Sequence of chain 1.E:
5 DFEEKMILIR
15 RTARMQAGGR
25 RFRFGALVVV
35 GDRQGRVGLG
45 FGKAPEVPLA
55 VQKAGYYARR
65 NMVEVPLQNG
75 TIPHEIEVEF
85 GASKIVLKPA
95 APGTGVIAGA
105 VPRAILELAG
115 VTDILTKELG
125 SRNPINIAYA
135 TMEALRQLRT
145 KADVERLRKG

This small molecule binds to this protein.
Small molecule (SMILES): O=c1ccn([C@@H]2O[C@H](CO[P](=O)(O)O[C@H]3[C@@H](O)[C@H](n4ccc(=O)[nH]c4=O)O[C@@H]3CO[P](=O)(O)O[C@H]3[C@@H](O)[C@H](n4ccc(=O)[nH]c4=O)O[C@@H]3CO[P](=O)(O)O[C@H]3[C@@H](O)[C@H](n4ccc(=O)[nH]c4=O)O[C@@H]3CO[P](=O)(O)O[C@H]3[C@@H](O)[C@H](n4ccc(=O)[nH]c4=O)O[C@@H]3CO[P](=O)(O)O[C@H]3[C@@H](O)[C@H](n4ccc(=O)[nH]c4=O)O[C@@H]3CO)[C@@H](O)[C@H]2O)c(=O)[nH]1

Binding-site contacts:
Ligand atom C2' contacts residue GLN162 of chain 1.C at 4.5 Å.
Ligand atom O2' contacts residue GLN162 of chain 1.C at 4.1 Å.
Ligand atom C2' contacts residue ARG24 of chain 1.E at 3.9 Å.
Ligand atom C1' contacts residue GLN162 of chain 1.C at 3.9 Å.
Ligand atom O2' contacts residue PRO48 of chain 1.L at 4.4 Å.
Ligand atom O3' contacts residue GLN162 of chain 1.C at 3.6 Å.
Ligand atom O2' contacts residue ARG24 of chain 1.E at 3.1 Å (salt-bridge).
Ligand atom O3' contacts residue ARG24 of chain 1.E at 4.2 Å.
Ligand atom OP2 contacts residue ARG24 of chain 1.E at 3.8 Å.
Ligand atom C3' contacts residue ARG24 of chain 1.E at 4.0 Å.

Sequence of chain 1.C:
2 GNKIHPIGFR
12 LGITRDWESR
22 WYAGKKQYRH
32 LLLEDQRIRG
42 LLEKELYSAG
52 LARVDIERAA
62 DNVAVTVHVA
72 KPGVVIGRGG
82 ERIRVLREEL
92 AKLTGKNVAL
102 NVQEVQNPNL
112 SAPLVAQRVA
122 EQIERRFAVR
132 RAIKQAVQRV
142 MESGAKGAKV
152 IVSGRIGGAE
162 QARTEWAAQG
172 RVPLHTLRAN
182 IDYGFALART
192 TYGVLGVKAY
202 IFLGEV

Sequence of chain 1.L:
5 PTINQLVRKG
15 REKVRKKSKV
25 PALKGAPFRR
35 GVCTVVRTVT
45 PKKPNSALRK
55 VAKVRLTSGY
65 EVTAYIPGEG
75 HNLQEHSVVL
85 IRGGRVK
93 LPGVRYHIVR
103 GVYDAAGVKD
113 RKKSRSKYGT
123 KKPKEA